Sequence of chain 1.A:
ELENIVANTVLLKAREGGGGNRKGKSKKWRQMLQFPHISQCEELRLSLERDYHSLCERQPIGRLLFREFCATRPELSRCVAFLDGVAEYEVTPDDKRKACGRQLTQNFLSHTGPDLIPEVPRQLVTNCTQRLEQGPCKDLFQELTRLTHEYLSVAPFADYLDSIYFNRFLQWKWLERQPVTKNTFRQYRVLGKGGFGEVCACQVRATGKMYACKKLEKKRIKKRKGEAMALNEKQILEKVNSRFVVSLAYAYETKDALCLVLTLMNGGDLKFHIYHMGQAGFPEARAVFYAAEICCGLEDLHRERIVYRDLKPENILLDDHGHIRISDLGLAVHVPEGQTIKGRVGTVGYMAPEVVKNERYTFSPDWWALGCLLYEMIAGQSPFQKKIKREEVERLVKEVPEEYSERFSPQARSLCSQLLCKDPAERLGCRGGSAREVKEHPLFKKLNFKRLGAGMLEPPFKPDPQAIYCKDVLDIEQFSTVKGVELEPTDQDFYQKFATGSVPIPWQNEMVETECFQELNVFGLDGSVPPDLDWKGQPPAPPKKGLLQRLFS

Sequence of chain 1.B:
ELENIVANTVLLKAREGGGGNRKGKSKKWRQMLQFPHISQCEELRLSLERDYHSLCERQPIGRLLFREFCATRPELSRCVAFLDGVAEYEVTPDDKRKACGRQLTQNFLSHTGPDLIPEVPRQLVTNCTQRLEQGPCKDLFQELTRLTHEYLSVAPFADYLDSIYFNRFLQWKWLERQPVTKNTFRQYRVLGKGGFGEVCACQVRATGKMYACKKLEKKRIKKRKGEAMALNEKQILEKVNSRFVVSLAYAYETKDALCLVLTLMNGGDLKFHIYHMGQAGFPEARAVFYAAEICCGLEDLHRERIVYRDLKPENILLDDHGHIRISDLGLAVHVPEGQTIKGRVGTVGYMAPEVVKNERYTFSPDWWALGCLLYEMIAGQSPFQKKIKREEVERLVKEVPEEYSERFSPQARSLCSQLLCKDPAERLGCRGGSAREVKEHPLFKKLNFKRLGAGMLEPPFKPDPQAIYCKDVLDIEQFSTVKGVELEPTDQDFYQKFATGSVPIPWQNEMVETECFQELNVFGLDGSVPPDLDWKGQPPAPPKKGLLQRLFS

The protein below binds the small molecule below.
Small molecule (SMILES): C[C@@H](O)[C@@H](C)O

Binding-site contacts:
Ligand atom C4 contacts residue ARG64 of chain 1.A at 4.5 Å.
Ligand atom O6 contacts residue ARG64 of chain 1.A at 2.9 Å (salt-bridge).
Ligand atom C4 contacts residue TYR53 of chain 1.A at 3.5 Å (hydrophobic).
Ligand atom C2 contacts residue CYS57 of chain 1.A at 4.2 Å (hydrophobic).
Ligand atom C4 contacts residue HIS150 of chain 1.A at 4.5 Å.
Ligand atom O5 contacts residue ARG64 of chain 1.A at 2.7 Å (salt-bridge).
Ligand atom C3 contacts residue ARG64 of chain 1.A at 3.6 Å.
Ligand atom C3 contacts residue HIS150 of chain 1.A at 4.4 Å.
Ligand atom C4 contacts residue GLU58 of chain 1.A at 3.8 Å.
Ligand atom C3 contacts residue GLU58 of chain 1.A at 4.5 Å.
Ligand atom O6 contacts residue HIS150 of chain 1.A at 4.4 Å.
Ligand atom C4 contacts residue PHE67 of chain 1.A at 4.3 Å (hydrophobic).
Ligand atom C2 contacts residue ARG64 of chain 1.A at 3.3 Å.
Ligand atom C1 contacts residue ARG68 of chain 1.A at 3.9 Å.
Ligand atom C2 contacts residue ARG68 of chain 1.A at 4.2 Å.
Ligand atom O6 contacts residue GLU58 of chain 1.A at 3.8 Å.
Ligand atom O6 contacts residue CYS57 of chain 1.A at 4.1 Å.
Ligand atom C1 contacts residue VAL81 of chain 1.A at 4.1 Å (hydrophobic).
Ligand atom C1 contacts residue PHE67 of chain 1.A at 4.3 Å (hydrophobic).
Ligand atom C3 contacts residue CYS57 of chain 1.A at 4.1 Å (hydrophobic).
Ligand atom O6 contacts residue TRP539 of chain 1.B at 4.4 Å.
Ligand atom O5 contacts residue ARG68 of chain 1.A at 3.8 Å.
Ligand atom C4 contacts residue CYS57 of chain 1.A at 3.5 Å (hydrophobic).